Binding-site contacts:
Ligand atom N contacts residue SER347 of chain 1.E at 3.2 Å (h-bond).
Ligand atom C contacts residue ARG196 of chain 1.E at 3.5 Å.
Ligand atom C contacts residue ARG196 of chain 1.E at 3.2 Å.
Ligand atom CA contacts residue SER347 of chain 1.E at 3.4 Å.
Ligand atom C contacts residue TYR359 of chain 1.E at 3.5 Å (hydrophobic).
Ligand atom O contacts residue ASN332 of chain 1.E at 2.6 Å (h-bond).
Ligand atom NE1 contacts residue ASN332 of chain 1.E at 2.8 Å (h-bond).
Ligand atom CA contacts residue MET194 of chain 1.E at 3.5 Å (hydrophobic).
Ligand atom N contacts residue GLU343 of chain 1.E at 2.7 Å (salt-bridge).
Ligand atom CD1 contacts residue LYS104 of chain 1.E at 3.0 Å.
Ligand atom N contacts residue ASN97 of chain 1.E at 2.9 Å (h-bond).
Ligand atom O1 contacts residue MET194 of chain 1.E at 3.4 Å.
Ligand atom CD1 contacts residue MET194 of chain 1.E at 3.3 Å (hydrophobic).
Ligand atom N contacts residue LEU355 of chain 1.E at 3.5 Å.
Ligand atom O contacts residue ARG196 of chain 1.E at 3.0 Å (salt-bridge).
Ligand atom OD2 contacts residue TYR175 of chain 1.E at 2.6 Å (h-bond).
Ligand atom C contacts residue GLU343 of chain 1.E at 3.2 Å.
Ligand atom N contacts residue ARG196 of chain 1.E at 3.5 Å.
Ligand atom O2 contacts residue PRO100 of chain 1.E at 3.4 Å.
Ligand atom OH contacts residue PRO100 of chain 1.E at 3.3 Å.
Ligand atom CE contacts residue ASN97 of chain 1.E at 3.2 Å.
Ligand atom O1 contacts residue CYS195 of chain 1.E at 2.8 Å (h-bond).
Ligand atom O contacts residue ARG335 of chain 1.E at 2.4 Å (salt-bridge).
Ligand atom S contacts residue ARG196 of chain 1.E at 3.2 Å (salt-bridge).
Ligand atom O contacts residue ARG196 of chain 1.E at 2.6 Å (salt-bridge).
Ligand atom CB contacts residue GLU343 of chain 1.E at 3.1 Å.
Ligand atom CE contacts residue PHE96 of chain 1.E at 3.4 Å (hydrophobic).
Ligand atom CZ2 contacts residue ARG335 of chain 1.E at 3.4 Å.
Ligand atom CE1 contacts residue ASP105 of chain 1.E at 3.4 Å.
Ligand atom CE1 contacts residue ASN193 of chain 1.E at 3.5 Å.
Ligand atom O contacts residue SER347 of chain 1.E at 3.5 Å (h-bond).
Ligand atom O3 contacts residue ARG196 of chain 1.E at 2.6 Å (salt-bridge).
Ligand atom C contacts residue ARG335 of chain 1.E at 3.5 Å.
Ligand atom C contacts residue ASN332 of chain 1.E at 3.4 Å.
Ligand atom N contacts residue ARG335 of chain 1.E at 3.4 Å (salt-bridge).
Ligand atom O1 contacts residue ARG196 of chain 1.E at 2.9 Å (salt-bridge).
Ligand atom CE1 contacts residue MET194 of chain 1.E at 3.5 Å (hydrophobic).
Ligand atom O contacts residue TYR359 of chain 1.E at 2.7 Å (h-bond).
Ligand atom CZ contacts residue LEU212 of chain 1.E at 3.5 Å (hydrophobic).
Ligand atom CA contacts residue GLU343 of chain 1.E at 3.1 Å.

The protein below binds the small molecule below.
Small molecule (SMILES): CSCC[C@H](NC(=O)[C@H](Cc1ccc(OS(=O)(=O)O)cc1)NC(=O)[C@@H](N)CC(=O)O)C(=O)NCC(=O)N[C@@H](CC1=c2ccccc2=NC1)C(=O)N[C@@H](CCSC)C(=O)N[C@@H](CC(=O)O)C(=O)N[C@@H](Cc1ccccc1)C(N)=O

Sequence of chain 1.E:
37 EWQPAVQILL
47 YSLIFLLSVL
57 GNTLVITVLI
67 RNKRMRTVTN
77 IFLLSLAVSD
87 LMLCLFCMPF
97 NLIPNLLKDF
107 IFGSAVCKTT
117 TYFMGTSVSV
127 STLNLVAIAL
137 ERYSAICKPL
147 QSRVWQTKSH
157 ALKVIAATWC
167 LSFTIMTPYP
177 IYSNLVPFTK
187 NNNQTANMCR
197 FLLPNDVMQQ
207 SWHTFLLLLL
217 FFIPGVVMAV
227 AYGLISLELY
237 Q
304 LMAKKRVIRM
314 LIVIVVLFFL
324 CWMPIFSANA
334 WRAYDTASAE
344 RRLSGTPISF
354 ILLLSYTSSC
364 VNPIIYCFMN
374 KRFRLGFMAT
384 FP